Sequence of chain 1.A:
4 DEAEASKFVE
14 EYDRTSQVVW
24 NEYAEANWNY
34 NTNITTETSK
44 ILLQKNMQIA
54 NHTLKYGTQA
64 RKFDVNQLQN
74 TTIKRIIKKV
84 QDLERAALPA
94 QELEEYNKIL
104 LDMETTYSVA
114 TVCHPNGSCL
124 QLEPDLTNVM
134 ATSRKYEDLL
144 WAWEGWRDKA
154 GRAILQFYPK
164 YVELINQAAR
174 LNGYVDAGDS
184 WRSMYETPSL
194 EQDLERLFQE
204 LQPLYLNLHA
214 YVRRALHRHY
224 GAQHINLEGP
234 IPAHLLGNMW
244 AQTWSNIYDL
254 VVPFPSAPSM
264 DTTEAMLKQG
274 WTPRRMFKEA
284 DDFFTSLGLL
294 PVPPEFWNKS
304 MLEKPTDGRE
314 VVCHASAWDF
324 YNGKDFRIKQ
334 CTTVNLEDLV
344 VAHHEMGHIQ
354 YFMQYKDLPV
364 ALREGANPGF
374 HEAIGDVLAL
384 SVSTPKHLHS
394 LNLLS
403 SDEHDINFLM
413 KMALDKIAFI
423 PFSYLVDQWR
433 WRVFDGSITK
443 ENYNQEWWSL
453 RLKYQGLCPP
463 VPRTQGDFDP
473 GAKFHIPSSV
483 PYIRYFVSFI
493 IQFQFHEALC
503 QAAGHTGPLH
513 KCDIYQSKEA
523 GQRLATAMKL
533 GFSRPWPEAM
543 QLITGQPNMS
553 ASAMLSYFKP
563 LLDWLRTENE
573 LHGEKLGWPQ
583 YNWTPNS

Binding-site contacts:
Ligand atom C contacts residue GLN245 of chain 1.A at 3.3 Å.
Ligand atom C contacts residue ZN1 of chain 1.E at 2.9 Å.
Ligand atom CD contacts residue ASN30 of chain 1.A at 2.8 Å.
Ligand atom N contacts residue HIS317 of chain 1.A at 3.0 Å.
Ligand atom N contacts residue ALA320 of chain 1.A at 2.9 Å (h-bond).
Ligand atom O contacts residue GLU348 of chain 1.A at 3.4 Å (salt-bridge).
Ligand atom O contacts residue GLN245 of chain 1.A at 3.0 Å (h-bond).
Ligand atom O contacts residue HIS477 of chain 1.A at 2.7 Å (h-bond).
Ligand atom O contacts residue SER319 of chain 1.A at 3.3 Å.
Ligand atom O contacts residue ZN1 of chain 1.E at 1.9 Å.
Ligand atom NH1 contacts residue ASN30 of chain 1.A at 3.4 Å (h-bond).
Ligand atom CA contacts residue TYR324 of chain 1.A at 3.3 Å (hydrophobic).
Ligand atom CA contacts residue ALA320 of chain 1.A at 3.4 Å (hydrophobic).
Ligand atom O contacts residue LYS475 of chain 1.A at 2.7 Å (salt-bridge).
Ligand atom O contacts residue TYR484 of chain 1.A at 2.8 Å (h-bond).
Ligand atom CA contacts residue HIS347 of chain 1.A at 3.4 Å.
Ligand atom O contacts residue HIS347 of chain 1.A at 2.9 Å (h-bond).
Ligand atom O contacts residue TYR484 of chain 1.A at 2.7 Å (h-bond).
Ligand atom CG2 contacts residue GLU348 of chain 1.A at 2.4 Å.
Ligand atom CB contacts residue PHE421 of chain 1.A at 3.1 Å (hydrophobic).
Ligand atom O contacts residue HIS317 of chain 1.A at 3.3 Å (h-bond).
Ligand atom O contacts residue ASP322 of chain 1.A at 2.9 Å (salt-bridge).
Ligand atom O contacts residue LYS475 of chain 1.A at 2.7 Å (salt-bridge).
Ligand atom O contacts residue HIS477 of chain 1.A at 3.4 Å.
Ligand atom CB contacts residue TYR324 of chain 1.A at 3.4 Å (hydrophobic).
Ligand atom O contacts residue ALA320 of chain 1.A at 2.8 Å (h-bond).
Ligand atom C contacts residue HIS477 of chain 1.A at 3.4 Å.
Ligand atom CG1 contacts residue HIS317 of chain 1.A at 3.4 Å.
Ligand atom O contacts residue GLU348 of chain 1.A at 3.0 Å (salt-bridge).
Ligand atom CG2 contacts residue ALA318 of chain 1.A at 3.3 Å (hydrophobic).
Ligand atom O contacts residue GLN245 of chain 1.A at 2.8 Å (h-bond).
Ligand atom O contacts residue TYR487 of chain 1.A at 2.9 Å (h-bond).
Ligand atom N contacts residue TYR324 of chain 1.A at 2.7 Å (h-bond).
Ligand atom CG1 contacts residue GLU375 of chain 1.A at 3.2 Å.
Ligand atom CE1 contacts residue PHE476 of chain 1.A at 3.4 Å (hydrophobic).
Ligand atom CG1 contacts residue HIS351 of chain 1.A at 3.4 Å.
Ligand atom ND1 contacts residue GLN245 of chain 1.A at 3.2 Å (h-bond).
Ligand atom O contacts residue HIS351 of chain 1.A at 3.1 Å (h-bond).
Ligand atom ND1 contacts residue PHE421 of chain 1.A at 3.3 Å.
Ligand atom C contacts residue TYR487 of chain 1.A at 3.4 Å (hydrophobic).

The protein below binds the small molecule below.
Small molecule (SMILES): CC[C@H](C)[C@H](NC(=O)[C@H](Cc1ccc(O)cc1)NC(=O)[C@@H](NC(=O)[C@H](CCCN=C(N)N)NC(=O)[C@H](C)N)C(C)C)C(=O)N1CC=C2C[C@@]34NC=N[C@@H]3[C@@]24C1.NNCCO.O